A small-molecule ligand and the protein it binds are described below.
Small molecule (SMILES): CC(=O)N[C@@H]1[C@@H](O)[C@H](O)[C@@H](CO)O[C@H]1O

Binding-site contacts:
Ligand atom C3 contacts residue ASN140 of chain 1.A at 3.8 Å.
Ligand atom N2 contacts residue ASN140 of chain 1.A at 2.7 Å (h-bond).
Ligand atom C7 contacts residue ASN140 of chain 1.A at 3.2 Å.
Ligand atom C8 contacts residue ASN140 of chain 1.A at 3.5 Å.
Ligand atom C5 contacts residue ASN140 of chain 1.A at 3.6 Å.
Ligand atom C2 contacts residue ASN140 of chain 1.A at 2.5 Å.
Ligand atom C4 contacts residue ASN140 of chain 1.A at 4.2 Å.
Ligand atom O7 contacts residue PRO66 of chain 1.A at 3.4 Å.
Ligand atom O7 contacts residue ASN140 of chain 1.A at 3.9 Å.
Ligand atom C8 contacts residue ALA65 of chain 1.A at 4.2 Å (hydrophobic).
Ligand atom C8 contacts residue PRO66 of chain 1.A at 3.6 Å (hydrophobic).
Ligand atom O5 contacts residue ASN140 of chain 1.A at 2.3 Å (h-bond).
Ligand atom C7 contacts residue PRO66 of chain 1.A at 3.9 Å (hydrophobic).
Ligand atom O7 contacts residue LEU138 of chain 1.A at 3.5 Å.
Ligand atom C8 contacts residue GLY64 of chain 1.A at 4.1 Å.
Ligand atom C1 contacts residue ASN140 of chain 1.A at 1.4 Å.

Sequence of chain 1.A:
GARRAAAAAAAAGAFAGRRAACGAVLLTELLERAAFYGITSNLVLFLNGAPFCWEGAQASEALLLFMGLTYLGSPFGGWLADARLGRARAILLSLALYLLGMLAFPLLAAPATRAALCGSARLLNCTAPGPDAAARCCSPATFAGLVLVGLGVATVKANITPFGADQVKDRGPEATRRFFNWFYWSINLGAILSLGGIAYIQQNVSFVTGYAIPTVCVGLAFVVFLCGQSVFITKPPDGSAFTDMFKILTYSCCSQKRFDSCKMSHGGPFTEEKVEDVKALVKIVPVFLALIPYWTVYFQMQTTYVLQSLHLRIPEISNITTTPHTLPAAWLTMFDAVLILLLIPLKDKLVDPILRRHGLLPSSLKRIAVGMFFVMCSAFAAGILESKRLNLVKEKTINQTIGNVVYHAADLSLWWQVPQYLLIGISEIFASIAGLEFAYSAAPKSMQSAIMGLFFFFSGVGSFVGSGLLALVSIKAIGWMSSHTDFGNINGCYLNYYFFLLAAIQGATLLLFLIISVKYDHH